The small molecule below binds the protein below.
Small molecule (SMILES): CC(=O)N[C@H]1CO[C@H](CO)[C@@H](O[C@@H]2O[C@H](CO)[C@H](O)[C@H](O)[C@H]2O)[C@@H]1O

Binding-site contacts:
Ligand atom C5 contacts residue TYR63 of chain 1.A at 4.1 Å (hydrophobic).
Ligand atom C6 contacts residue ASP102 of chain 1.A at 3.5 Å.
Ligand atom C2 contacts residue GLN104 of chain 1.A at 3.8 Å.
Ligand atom C2 contacts residue GOL1 of chain 1.C at 2.4 Å.
Ligand atom C8 contacts residue ALA108 of chain 1.A at 3.8 Å (hydrophobic).
Ligand atom C3 contacts residue GOL1 of chain 1.C at 3.7 Å.
Ligand atom C7 contacts residue GLN58 of chain 1.A at 4.0 Å.
Ligand atom C4 contacts residue ASP102 of chain 1.A at 3.4 Å.
Ligand atom C3 contacts residue ALA108 of chain 1.A at 4.0 Å (hydrophobic).
Ligand atom C5 contacts residue TYR63 of chain 1.A at 3.9 Å (hydrophobic).
Ligand atom C6 contacts residue TYR63 of chain 1.A at 3.8 Å (hydrophobic).
Ligand atom C5 contacts residue ASP102 of chain 1.A at 4.0 Å.
Ligand atom O6 contacts residue ASP102 of chain 1.A at 3.6 Å.
Ligand atom C7 contacts residue ASN60 of chain 1.A at 4.1 Å.
Ligand atom O3 contacts residue TRP64 of chain 1.A at 3.2 Å (h-bond).
Ligand atom C1 contacts residue GOL1 of chain 1.C at 1.4 Å.
Ligand atom O7 contacts residue ILE59 of chain 1.A at 3.8 Å.
Ligand atom C6 contacts residue TRP64 of chain 1.A at 3.2 Å (hydrophobic).
Ligand atom O7 contacts residue GOL1 of chain 1.C at 3.5 Å (h-bond).
Ligand atom C5 contacts residue GOL1 of chain 1.C at 3.6 Å.
Ligand atom N2 contacts residue ALA108 of chain 1.A at 2.9 Å (h-bond).
Ligand atom O5 contacts residue GOL1 of chain 1.C at 2.3 Å (h-bond).
Ligand atom C7 contacts residue ALA108 of chain 1.A at 3.8 Å (hydrophobic).
Ligand atom C7 contacts residue TRP64 of chain 1.A at 4.1 Å (hydrophobic).
Ligand atom C2 contacts residue ALA108 of chain 1.A at 3.8 Å (hydrophobic).
Ligand atom O7 contacts residue ASN60 of chain 1.A at 3.0 Å (h-bond).
Ligand atom O6 contacts residue TYR63 of chain 1.A at 3.8 Å.
Ligand atom O3 contacts residue ALA108 of chain 1.A at 3.8 Å.
Ligand atom N2 contacts residue GOL1 of chain 1.C at 2.9 Å (h-bond).
Ligand atom C7 contacts residue GOL1 of chain 1.C at 3.4 Å.
Ligand atom C6 contacts residue TYR63 of chain 1.A at 3.8 Å (hydrophobic).
Ligand atom O4 contacts residue ASP102 of chain 1.A at 2.7 Å (salt-bridge).
Ligand atom C4 contacts residue TYR63 of chain 1.A at 3.8 Å (hydrophobic).
Ligand atom O4 contacts residue GLN104 of chain 1.A at 3.6 Å.
Ligand atom C1 contacts residue ALA108 of chain 1.A at 3.9 Å (hydrophobic).
Ligand atom O7 contacts residue TRP64 of chain 1.A at 3.5 Å.
Ligand atom O7 contacts residue GLN58 of chain 1.A at 3.9 Å.
Ligand atom O6 contacts residue TRP64 of chain 1.A at 4.0 Å.
Ligand atom C8 contacts residue GLN58 of chain 1.A at 3.6 Å.
Ligand atom C8 contacts residue TRP109 of chain 1.A at 3.2 Å (hydrophobic).

Sequence of chain 1.A:
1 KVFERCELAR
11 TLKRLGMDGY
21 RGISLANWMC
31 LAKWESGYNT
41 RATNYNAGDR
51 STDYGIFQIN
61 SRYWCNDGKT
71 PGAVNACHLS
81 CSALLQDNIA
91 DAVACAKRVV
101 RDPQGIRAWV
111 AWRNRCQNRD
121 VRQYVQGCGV